Sequence of chain 1.J:
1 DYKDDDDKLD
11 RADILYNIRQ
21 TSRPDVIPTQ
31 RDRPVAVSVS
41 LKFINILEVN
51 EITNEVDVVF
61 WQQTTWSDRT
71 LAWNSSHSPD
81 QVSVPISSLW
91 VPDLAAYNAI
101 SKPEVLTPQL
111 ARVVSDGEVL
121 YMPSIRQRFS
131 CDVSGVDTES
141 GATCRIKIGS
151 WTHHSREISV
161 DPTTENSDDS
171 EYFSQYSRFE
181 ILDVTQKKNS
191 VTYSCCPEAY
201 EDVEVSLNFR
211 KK

Binding-site contacts:
Ligand atom C1 contacts residue ASN74 of chain 1.J at 1.4 Å.
Ligand atom C7 contacts residue ASN74 of chain 1.J at 3.5 Å.
Ligand atom O5 contacts residue ASN74 of chain 1.J at 2.4 Å (h-bond).
Ligand atom C1 contacts residue SER76 of chain 1.J at 3.7 Å.
Ligand atom C6 contacts residue SER76 of chain 1.J at 3.8 Å.
Ligand atom C3 contacts residue ASN74 of chain 1.J at 3.7 Å.
Ligand atom C5 contacts residue ASN74 of chain 1.J at 3.6 Å.
Ligand atom C4 contacts residue ASN74 of chain 1.J at 4.2 Å.
Ligand atom O7 contacts residue ASN74 of chain 1.J at 3.9 Å.
Ligand atom C2 contacts residue ASN74 of chain 1.J at 2.4 Å.
Ligand atom O5 contacts residue SER76 of chain 1.J at 3.2 Å (h-bond).
Ligand atom O6 contacts residue HIS77 of chain 1.J at 3.2 Å.
Ligand atom O6 contacts residue SER76 of chain 1.J at 3.0 Å (h-bond).
Ligand atom N2 contacts residue ASN74 of chain 1.J at 2.8 Å (h-bond).
Ligand atom C5 contacts residue SER76 of chain 1.J at 3.6 Å.

The small molecule below binds the protein below.
Small molecule (SMILES): CC(=O)N[C@@H]1[C@@H](O)[C@H](O)[C@@H](CO)O[C@H]1O